Sequence of chain 1.C:
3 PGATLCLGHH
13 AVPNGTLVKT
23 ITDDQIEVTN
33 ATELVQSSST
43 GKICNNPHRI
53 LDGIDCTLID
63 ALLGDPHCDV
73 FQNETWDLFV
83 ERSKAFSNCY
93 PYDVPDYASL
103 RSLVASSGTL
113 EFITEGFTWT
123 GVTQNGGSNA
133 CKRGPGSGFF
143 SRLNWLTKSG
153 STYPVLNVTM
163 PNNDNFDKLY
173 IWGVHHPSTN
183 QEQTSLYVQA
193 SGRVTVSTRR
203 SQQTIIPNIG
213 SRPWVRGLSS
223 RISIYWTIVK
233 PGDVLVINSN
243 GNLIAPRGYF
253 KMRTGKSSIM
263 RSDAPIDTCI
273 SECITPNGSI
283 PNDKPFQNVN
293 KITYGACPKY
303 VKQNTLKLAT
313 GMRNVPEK

This protein binds this small molecule.
Small molecule (SMILES): CC(=O)N[C@H]1[C@H](O[C@H]2[C@H](O)[C@@H](NC(C)=O)CO[C@@H]2CO)O[C@H](CO)[C@@H](O)[C@@H]1O

Sequence of chain 1.A:
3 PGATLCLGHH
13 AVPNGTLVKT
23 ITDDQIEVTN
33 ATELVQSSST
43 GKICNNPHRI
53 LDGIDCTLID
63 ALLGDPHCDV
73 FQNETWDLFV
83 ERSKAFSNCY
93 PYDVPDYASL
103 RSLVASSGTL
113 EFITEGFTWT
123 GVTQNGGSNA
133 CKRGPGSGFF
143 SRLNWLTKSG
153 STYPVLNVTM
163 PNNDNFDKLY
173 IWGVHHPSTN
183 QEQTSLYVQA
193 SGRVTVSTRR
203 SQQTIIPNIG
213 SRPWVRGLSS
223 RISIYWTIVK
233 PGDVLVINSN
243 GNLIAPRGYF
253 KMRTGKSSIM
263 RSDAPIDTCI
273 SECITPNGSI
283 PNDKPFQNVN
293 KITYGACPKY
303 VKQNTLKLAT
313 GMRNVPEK

Binding-site contacts:
Ligand atom O7 contacts residue TRP216 of chain 1.C at 4.3 Å.
Ligand atom C1 contacts residue SER213 of chain 1.C at 3.9 Å.
Ligand atom O7 contacts residue SER213 of chain 1.C at 4.4 Å.
Ligand atom O6 contacts residue THR161 of chain 1.A at 3.9 Å.
Ligand atom O5 contacts residue TRP216 of chain 1.C at 4.0 Å.
Ligand atom C6 contacts residue THR161 of chain 1.A at 3.7 Å.
Ligand atom C4 contacts residue TRP216 of chain 1.C at 4.3 Å (hydrophobic).
Ligand atom N2 contacts residue SER213 of chain 1.C at 2.4 Å (h-bond).
Ligand atom O3 contacts residue TRP216 of chain 1.C at 4.4 Å.
Ligand atom O5 contacts residue ASN159 of chain 1.A at 2.4 Å (h-bond).
Ligand atom C8 contacts residue THR181 of chain 1.C at 3.9 Å.
Ligand atom O7 contacts residue ASN159 of chain 1.A at 3.5 Å (h-bond).
Ligand atom N2 contacts residue ASN159 of chain 1.A at 2.9 Å (h-bond).
Ligand atom C4 contacts residue ASN159 of chain 1.A at 4.2 Å.
Ligand atom C7 contacts residue SER213 of chain 1.C at 3.2 Å.
Ligand atom C8 contacts residue SER180 of chain 1.C at 4.3 Å.
Ligand atom C7 contacts residue ASN159 of chain 1.A at 3.5 Å.
Ligand atom C5 contacts residue ASN159 of chain 1.A at 3.6 Å.
Ligand atom C1 contacts residue ASN159 of chain 1.A at 1.4 Å.
Ligand atom C8 contacts residue THR161 of chain 1.A at 3.9 Å.
Ligand atom C6 contacts residue TRP216 of chain 1.C at 4.2 Å (hydrophobic).
Ligand atom O6 contacts residue TRP216 of chain 1.C at 3.0 Å.
Ligand atom C3 contacts residue SER213 of chain 1.C at 3.7 Å.
Ligand atom C3 contacts residue ASN159 of chain 1.A at 3.8 Å.
Ligand atom C2 contacts residue TRP216 of chain 1.C at 4.5 Å (hydrophobic).
Ligand atom O3 contacts residue SER213 of chain 1.C at 4.3 Å.
Ligand atom C2 contacts residue SER213 of chain 1.C at 3.4 Å.
Ligand atom C8 contacts residue SER213 of chain 1.C at 3.2 Å.
Ligand atom C2 contacts residue ASN159 of chain 1.A at 2.4 Å.